This protein binds this small molecule.
Small molecule (SMILES): CC(=O)N[C@@H]1[C@@H](O)[C@H](O)[C@@H](CO)O[C@H]1O

Sequence of chain 1.C:
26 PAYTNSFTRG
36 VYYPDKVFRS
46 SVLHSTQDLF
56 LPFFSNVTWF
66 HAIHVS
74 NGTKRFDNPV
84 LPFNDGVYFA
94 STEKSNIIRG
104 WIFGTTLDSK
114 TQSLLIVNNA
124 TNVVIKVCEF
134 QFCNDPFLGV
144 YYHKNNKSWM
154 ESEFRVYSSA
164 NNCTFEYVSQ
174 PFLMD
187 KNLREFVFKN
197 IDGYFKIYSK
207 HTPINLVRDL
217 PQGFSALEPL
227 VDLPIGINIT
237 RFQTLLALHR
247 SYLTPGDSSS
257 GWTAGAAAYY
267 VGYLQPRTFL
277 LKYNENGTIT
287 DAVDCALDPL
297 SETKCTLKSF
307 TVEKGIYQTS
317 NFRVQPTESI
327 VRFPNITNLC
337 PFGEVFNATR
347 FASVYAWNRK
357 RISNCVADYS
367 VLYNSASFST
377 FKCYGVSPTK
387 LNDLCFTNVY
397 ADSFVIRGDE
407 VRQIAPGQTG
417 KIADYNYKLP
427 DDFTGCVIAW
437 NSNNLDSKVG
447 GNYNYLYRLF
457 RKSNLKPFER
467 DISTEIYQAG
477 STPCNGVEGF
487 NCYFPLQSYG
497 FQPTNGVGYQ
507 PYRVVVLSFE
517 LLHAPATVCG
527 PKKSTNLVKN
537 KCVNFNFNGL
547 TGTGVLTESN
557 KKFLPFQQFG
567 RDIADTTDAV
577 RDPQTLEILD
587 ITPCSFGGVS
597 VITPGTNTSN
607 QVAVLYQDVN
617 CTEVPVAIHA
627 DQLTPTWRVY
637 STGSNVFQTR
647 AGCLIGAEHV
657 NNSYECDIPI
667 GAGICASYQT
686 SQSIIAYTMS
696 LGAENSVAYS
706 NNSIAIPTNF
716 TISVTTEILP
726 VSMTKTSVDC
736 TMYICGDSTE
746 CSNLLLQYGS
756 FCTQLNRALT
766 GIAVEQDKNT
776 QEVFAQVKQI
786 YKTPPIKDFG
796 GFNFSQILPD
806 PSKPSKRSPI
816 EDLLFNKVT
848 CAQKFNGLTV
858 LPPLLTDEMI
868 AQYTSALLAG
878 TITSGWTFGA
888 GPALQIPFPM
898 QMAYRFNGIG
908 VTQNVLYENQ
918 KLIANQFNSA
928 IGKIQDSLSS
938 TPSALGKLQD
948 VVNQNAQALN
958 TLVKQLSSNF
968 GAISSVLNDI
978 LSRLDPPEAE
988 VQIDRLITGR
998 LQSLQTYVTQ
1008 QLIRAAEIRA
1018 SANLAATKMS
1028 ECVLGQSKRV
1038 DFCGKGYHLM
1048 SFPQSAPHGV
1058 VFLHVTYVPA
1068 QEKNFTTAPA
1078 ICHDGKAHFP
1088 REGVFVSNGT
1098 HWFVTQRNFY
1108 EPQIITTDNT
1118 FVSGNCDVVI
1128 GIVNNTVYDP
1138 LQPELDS

Binding-site contacts:
Ligand atom O7 contacts residue GLN1068 of chain 1.C at 3.1 Å (h-bond).
Ligand atom C5 contacts residue GLN923 of chain 1.C at 4.4 Å.
Ligand atom C8 contacts residue THR713 of chain 1.C at 4.4 Å.
Ligand atom C1 contacts residue GLN1068 of chain 1.C at 4.3 Å.
Ligand atom C3 contacts residue ASN714 of chain 1.C at 3.8 Å.
Ligand atom O4 contacts residue LEU919 of chain 1.C at 4.2 Å.
Ligand atom C2 contacts residue ASN714 of chain 1.C at 2.4 Å.
Ligand atom N2 contacts residue ASN714 of chain 1.C at 2.9 Å (h-bond).
Ligand atom C3 contacts residue LEU919 of chain 1.C at 4.4 Å (hydrophobic).
Ligand atom O5 contacts residue ASN714 of chain 1.C at 2.4 Å (h-bond).
Ligand atom C6 contacts residue GLN923 of chain 1.C at 4.5 Å.
Ligand atom C1 contacts residue ASN714 of chain 1.C at 1.4 Å.
Ligand atom C5 contacts residue LEU919 of chain 1.C at 4.2 Å (hydrophobic).
Ligand atom C1 contacts residue LEU919 of chain 1.C at 4.5 Å (hydrophobic).
Ligand atom O5 contacts residue GLN1068 of chain 1.C at 4.3 Å.
Ligand atom C7 contacts residue GLN1068 of chain 1.C at 4.1 Å.
Ligand atom C4 contacts residue ASN714 of chain 1.C at 4.2 Å.
Ligand atom C5 contacts residue ASN714 of chain 1.C at 3.7 Å.
Ligand atom O7 contacts residue ASN714 of chain 1.C at 3.3 Å (h-bond).
Ligand atom C7 contacts residue ASN714 of chain 1.C at 3.3 Å.
Ligand atom C2 contacts residue GLN1068 of chain 1.C at 4.5 Å.
Ligand atom C8 contacts residue ASN714 of chain 1.C at 4.5 Å.
Ligand atom O6 contacts residue GLN923 of chain 1.C at 3.7 Å.